A protein and the small-molecule ligand that binds it are described below.
Small molecule (SMILES): O=C(O)CCCCCCCCC(=O)O

Sequence of chain 1.B:
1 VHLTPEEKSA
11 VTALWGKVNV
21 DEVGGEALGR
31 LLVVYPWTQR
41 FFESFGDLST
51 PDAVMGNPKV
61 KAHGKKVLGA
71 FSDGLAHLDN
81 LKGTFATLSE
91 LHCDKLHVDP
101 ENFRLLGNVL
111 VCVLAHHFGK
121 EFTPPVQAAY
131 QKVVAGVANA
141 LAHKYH

Sequence of chain 1.D:
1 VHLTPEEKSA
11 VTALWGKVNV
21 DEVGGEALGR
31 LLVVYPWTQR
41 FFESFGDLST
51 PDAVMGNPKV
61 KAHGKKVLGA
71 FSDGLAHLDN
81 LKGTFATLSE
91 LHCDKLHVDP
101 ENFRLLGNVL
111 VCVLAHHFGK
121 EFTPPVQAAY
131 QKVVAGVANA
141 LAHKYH

Binding-site contacts:
Ligand atom C10 contacts residue ASN139 of chain 1.D at 3.4 Å.
Ligand atom O3 contacts residue ALA140 of chain 1.D at 4.0 Å.
Ligand atom O1 contacts residue LYS82 of chain 1.B at 2.3 Å (salt-bridge).
Ligand atom C3 contacts residue LYS82 of chain 1.B at 3.1 Å.
Ligand atom C4 contacts residue LYS82 of chain 1.B at 4.3 Å.
Ligand atom C10 contacts residue LYS82 of chain 1.D at 1.3 Å.
Ligand atom C8 contacts residue LYS82 of chain 1.D at 3.5 Å.
Ligand atom C9 contacts residue ASN139 of chain 1.D at 3.7 Å.
Ligand atom O3 contacts residue ASN139 of chain 1.D at 2.7 Å (h-bond).
Ligand atom C9 contacts residue LYS82 of chain 1.D at 2.7 Å.
Ligand atom C2 contacts residue LYS82 of chain 1.B at 2.6 Å.
Ligand atom C1 contacts residue LYS82 of chain 1.B at 1.4 Å.
Ligand atom O3 contacts residue LYS82 of chain 1.D at 2.0 Å (salt-bridge).